Sequence of chain 1.A:
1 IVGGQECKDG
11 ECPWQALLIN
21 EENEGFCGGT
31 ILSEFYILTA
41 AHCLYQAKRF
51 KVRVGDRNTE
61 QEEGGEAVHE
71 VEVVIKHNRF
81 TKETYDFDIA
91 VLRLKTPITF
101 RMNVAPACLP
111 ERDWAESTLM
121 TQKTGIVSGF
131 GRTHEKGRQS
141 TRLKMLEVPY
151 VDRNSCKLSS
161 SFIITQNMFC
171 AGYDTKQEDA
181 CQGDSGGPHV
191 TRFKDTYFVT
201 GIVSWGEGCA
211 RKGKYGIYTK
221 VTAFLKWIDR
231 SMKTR

Binding-site contacts:
Ligand atom C14 contacts residue GLY206 of chain 1.A at 3.4 Å.
Ligand atom O13 contacts residue CYS209 of chain 1.A at 3.2 Å (h-bond).
Ligand atom C15 contacts residue GLY206 of chain 1.A at 3.1 Å.
Ligand atom C6 contacts residue GLY206 of chain 1.A at 3.6 Å.
Ligand atom C8 contacts residue ASP179 of chain 1.A at 3.3 Å.
Ligand atom C10 contacts residue GLY216 of chain 1.A at 3.6 Å.
Ligand atom C1 contacts residue GLY208 of chain 1.A at 3.5 Å.
Ligand atom N34 contacts residue THR84 of chain 1.A at 3.4 Å (h-bond).
Ligand atom CL7 contacts residue GLY216 of chain 1.A at 3.4 Å.
Ligand atom C8 contacts residue ALA180 of chain 1.A at 3.5 Å (hydrophobic).
Ligand atom C23 contacts residue PHE162 of chain 1.A at 3.6 Å (hydrophobic).
Ligand atom C3 contacts residue TRP205 of chain 1.A at 3.5 Å (hydrophobic).
Ligand atom C15 contacts residue GLY208 of chain 1.A at 3.7 Å.
Ligand atom C35 contacts residue THR84 of chain 1.A at 3.4 Å.
Ligand atom CL7 contacts residue TYR218 of chain 1.A at 3.3 Å.
Ligand atom C23 contacts residue TRP205 of chain 1.A at 3.7 Å (hydrophobic).
Ligand atom C23 contacts residue THR84 of chain 1.A at 3.3 Å.
Ligand atom N34 contacts residue PHE162 of chain 1.A at 3.7 Å.
Ligand atom CL7 contacts residue ILE217 of chain 1.A at 3.5 Å.
Ligand atom C35 contacts residue GLU83 of chain 1.A at 3.4 Å.
Ligand atom C3 contacts residue GLY206 of chain 1.A at 3.6 Å.
Ligand atom C29 contacts residue TRP205 of chain 1.A at 3.6 Å (hydrophobic).
Ligand atom O32 contacts residue GLU207 of chain 1.A at 3.4 Å.
Ligand atom O18 contacts residue TYR85 of chain 1.A at 3.1 Å (h-bond).
Ligand atom C26 contacts residue TRP205 of chain 1.A at 3.7 Å (hydrophobic).
Ligand atom O13 contacts residue GLN182 of chain 1.A at 3.5 Å (h-bond).
Ligand atom C8 contacts residue GLY206 of chain 1.A at 3.7 Å.
Ligand atom C4 contacts residue SER204 of chain 1.A at 3.7 Å.
Ligand atom C8 contacts residue GLY208 of chain 1.A at 3.7 Å.
Ligand atom CL7 contacts residue TRP205 of chain 1.A at 3.7 Å.
Ligand atom C9 contacts residue TRP205 of chain 1.A at 3.3 Å (hydrophobic).
Ligand atom C5 contacts residue SER185 of chain 1.A at 3.7 Å.
Ligand atom C9 contacts residue VAL203 of chain 1.A at 3.5 Å (hydrophobic).
Ligand atom C10 contacts residue ASP179 of chain 1.A at 3.3 Å.
Ligand atom C4 contacts residue TRP205 of chain 1.A at 3.6 Å (hydrophobic).
Ligand atom O21 contacts residue GLN182 of chain 1.A at 3.0 Å.
Ligand atom O32 contacts residue GLY206 of chain 1.A at 3.6 Å (h-bond).
Ligand atom C11 contacts residue TRP205 of chain 1.A at 3.2 Å (hydrophobic).
Ligand atom C4 contacts residue SER185 of chain 1.A at 3.3 Å.
Ligand atom C28 contacts residue PHE162 of chain 1.A at 3.7 Å (hydrophobic).

The protein below binds the small molecule below.
Small molecule (SMILES): O=C1CN(S(=O)(=O)c2ccc3cc(Cl)ccc3c2)CCN1CC1(CO)CCN(c2ccncc2)CC1